Binding-site contacts:
Ligand atom O7 contacts residue ARG229 of chain 1.A at 3.6 Å (salt-bridge).
Ligand atom C1 contacts residue PRO35 of chain 1.A at 4.1 Å (hydrophobic).
Ligand atom S5 contacts residue PRO35 of chain 1.A at 3.9 Å.
Ligand atom C3 contacts residue TYR37 of chain 1.A at 4.1 Å (hydrophobic).
Ligand atom C4 contacts residue PRO35 of chain 1.A at 3.8 Å (hydrophobic).
Ligand atom C2 contacts residue ILE30 of chain 1.A at 4.1 Å (hydrophobic).
Ligand atom C4 contacts residue ARG229 of chain 1.A at 4.3 Å.
Ligand atom C3 contacts residue PRO35 of chain 1.A at 3.8 Å (hydrophobic).
Ligand atom C1 contacts residue ILE30 of chain 1.A at 3.9 Å (hydrophobic).
Ligand atom S5 contacts residue GLN232 of chain 1.A at 4.1 Å.
Ligand atom C2 contacts residue GLN232 of chain 1.A at 3.6 Å.
Ligand atom C6 contacts residue ARG229 of chain 1.A at 3.5 Å.
Ligand atom C3 contacts residue ALA228 of chain 1.A at 3.6 Å (hydrophobic).
Ligand atom C1 contacts residue GLN232 of chain 1.A at 3.4 Å.
Ligand atom C2 contacts residue ARG229 of chain 1.A at 3.7 Å.
Ligand atom C6 contacts residue PRO35 of chain 1.A at 4.4 Å (hydrophobic).
Ligand atom C3 contacts residue GLN232 of chain 1.A at 4.5 Å.
Ligand atom C2 contacts residue PRO35 of chain 1.A at 3.9 Å (hydrophobic).
Ligand atom C3 contacts residue ARG229 of chain 1.A at 3.3 Å.
Ligand atom O8 contacts residue ARG229 of chain 1.A at 3.4 Å (salt-bridge).
Ligand atom C1 contacts residue GLY33 of chain 1.A at 4.1 Å.
Ligand atom S5 contacts residue GLY33 of chain 1.A at 3.7 Å.
Ligand atom O7 contacts residue TYR37 of chain 1.A at 4.5 Å.
Ligand atom C2 contacts residue ALA228 of chain 1.A at 3.2 Å (hydrophobic).
Ligand atom C1 contacts residue ALA228 of chain 1.A at 4.2 Å (hydrophobic).

Sequence of chain 1.A:
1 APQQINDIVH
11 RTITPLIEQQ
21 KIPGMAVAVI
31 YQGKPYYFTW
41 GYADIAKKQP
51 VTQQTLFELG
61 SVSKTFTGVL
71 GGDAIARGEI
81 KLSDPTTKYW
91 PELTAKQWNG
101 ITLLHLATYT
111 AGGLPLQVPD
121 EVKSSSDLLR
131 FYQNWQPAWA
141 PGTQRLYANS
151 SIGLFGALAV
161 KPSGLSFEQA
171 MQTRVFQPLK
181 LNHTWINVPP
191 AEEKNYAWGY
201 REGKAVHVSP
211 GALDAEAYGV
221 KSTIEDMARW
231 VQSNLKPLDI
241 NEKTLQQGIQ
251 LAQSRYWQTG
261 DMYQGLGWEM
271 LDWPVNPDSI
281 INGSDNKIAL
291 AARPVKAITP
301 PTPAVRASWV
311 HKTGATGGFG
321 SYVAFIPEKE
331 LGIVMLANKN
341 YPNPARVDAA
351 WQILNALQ

A protein and the small-molecule ligand that binds it are described below.
Small molecule (SMILES): O=C(O)c1cccs1